A small-molecule ligand and the protein it binds are described below.
Small molecule (SMILES): CC(=O)N[C@@H]1[C@@H](O)[C@H](O)[C@@H](CO)O[C@H]1O

Binding-site contacts:
Ligand atom C8 contacts residue GLU278 of chain 3.B at 4.3 Å.
Ligand atom O7 contacts residue GLU278 of chain 3.B at 4.2 Å.
Ligand atom C8 contacts residue THR277 of chain 3.B at 4.0 Å.
Ligand atom C3 contacts residue ASN287 of chain 3.B at 3.8 Å.
Ligand atom C4 contacts residue ASN287 of chain 3.B at 4.2 Å.
Ligand atom C8 contacts residue VAL276 of chain 3.B at 3.4 Å (hydrophobic).
Ligand atom O5 contacts residue ASN287 of chain 3.B at 2.4 Å (h-bond).
Ligand atom O7 contacts residue ASN287 of chain 3.B at 4.1 Å.
Ligand atom C2 contacts residue ASN287 of chain 3.B at 2.5 Å.
Ligand atom C5 contacts residue ASN287 of chain 3.B at 3.7 Å.
Ligand atom N2 contacts residue ASN287 of chain 3.B at 2.8 Å (h-bond).
Ligand atom C7 contacts residue ASN287 of chain 3.B at 3.6 Å.
Ligand atom C1 contacts residue ASN287 of chain 3.B at 1.4 Å.

Sequence of chain 3.B:
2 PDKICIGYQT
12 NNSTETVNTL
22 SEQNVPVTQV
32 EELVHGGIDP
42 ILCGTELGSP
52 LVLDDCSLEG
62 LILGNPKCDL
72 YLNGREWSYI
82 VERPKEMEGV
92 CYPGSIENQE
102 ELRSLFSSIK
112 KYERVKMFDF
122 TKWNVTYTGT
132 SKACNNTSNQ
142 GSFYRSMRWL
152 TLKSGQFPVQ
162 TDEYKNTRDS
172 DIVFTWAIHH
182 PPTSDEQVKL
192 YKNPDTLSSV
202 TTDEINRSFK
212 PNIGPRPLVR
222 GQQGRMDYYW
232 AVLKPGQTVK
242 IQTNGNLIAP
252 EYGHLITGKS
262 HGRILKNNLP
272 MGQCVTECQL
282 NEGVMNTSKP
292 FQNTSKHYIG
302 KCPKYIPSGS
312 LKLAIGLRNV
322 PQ